A small-molecule ligand and the protein it binds are described below.
Small molecule (SMILES): CCc1[nH]c2nc(Sc3cccnc3)nc(OC)c2c1C=O

Binding-site contacts:
Ligand atom C3 contacts residue ASP59 of chain 1.A at 3.5 Å.
Ligand atom C5 contacts residue ASN32 of chain 1.A at 3.5 Å.
Ligand atom C21 contacts residue ASP59 of chain 1.A at 3.8 Å.
Ligand atom N13 contacts residue PRO65 of chain 1.A at 3.5 Å.
Ligand atom N2 contacts residue ASP59 of chain 1.A at 2.6 Å (salt-bridge).
Ligand atom O20 contacts residue ASN32 of chain 1.A at 3.2 Å (h-bond).
Ligand atom C11 contacts residue GLU36 of chain 1.A at 3.7 Å.
Ligand atom C22 contacts residue VAL57 of chain 1.A at 3.4 Å (hydrophobic).
Ligand atom C12 contacts residue PRO65 of chain 1.A at 3.7 Å (hydrophobic).
Ligand atom C3 contacts residue THR152 of chain 1.A at 3.8 Å.
Ligand atom C15 contacts residue ARG62 of chain 1.A at 3.5 Å.
Ligand atom C1 contacts residue ASP59 of chain 1.A at 3.6 Å.
Ligand atom C21 contacts residue ILE29 of chain 1.A at 3.5 Å (hydrophobic).
Ligand atom C12 contacts residue GLY63 of chain 1.A at 3.3 Å.
Ligand atom C22 contacts residue THR152 of chain 1.A at 3.6 Å.
Ligand atom C22 contacts residue VAL154 of chain 1.A at 3.7 Å (hydrophobic).
Ligand atom N2 contacts residue THR152 of chain 1.A at 3.6 Å.
Ligand atom C18 contacts residue HIS101 of chain 1.A at 3.4 Å.
Ligand atom C6 contacts residue MET64 of chain 1.A at 3.4 Å (hydrophobic).
Ligand atom C11 contacts residue GLY63 of chain 1.A at 4.0 Å.
Ligand atom C19 contacts residue ASN32 of chain 1.A at 3.3 Å.
Ligand atom O17 contacts residue HIS101 of chain 1.A at 4.0 Å.
Ligand atom C21 contacts residue VAL154 of chain 1.A at 4.0 Å (hydrophobic).
Ligand atom N9 contacts residue ASP59 of chain 1.A at 3.8 Å.
Ligand atom N9 contacts residue THR152 of chain 1.A at 3.5 Å (h-bond).
Ligand atom S10 contacts residue GLU36 of chain 1.A at 3.3 Å (salt-bridge).
Ligand atom C18 contacts residue GLY102 of chain 1.A at 3.9 Å.
Ligand atom C18 contacts residue ILE79 of chain 1.A at 3.8 Å (hydrophobic).
Ligand atom C16 contacts residue ARG62 of chain 1.A at 3.6 Å.
Ligand atom O17 contacts residue MET64 of chain 1.A at 3.7 Å.
Ligand atom S10 contacts residue GLY63 of chain 1.A at 3.7 Å.
Ligand atom C14 contacts residue PRO65 of chain 1.A at 4.0 Å (hydrophobic).
Ligand atom C12 contacts residue ARG62 of chain 1.A at 4.0 Å.
Ligand atom C11 contacts residue ARG62 of chain 1.A at 4.0 Å.
Ligand atom C14 contacts residue ARG62 of chain 1.A at 3.8 Å.
Ligand atom C1 contacts residue ASN32 of chain 1.A at 4.0 Å.
Ligand atom N7 contacts residue MET64 of chain 1.A at 3.6 Å.
Ligand atom C22 contacts residue ASP59 of chain 1.A at 3.4 Å.
Ligand atom C4 contacts residue MET64 of chain 1.A at 3.7 Å (hydrophobic).
Ligand atom C16 contacts residue GLU36 of chain 1.A at 3.5 Å.

Sequence of chain 1.A:
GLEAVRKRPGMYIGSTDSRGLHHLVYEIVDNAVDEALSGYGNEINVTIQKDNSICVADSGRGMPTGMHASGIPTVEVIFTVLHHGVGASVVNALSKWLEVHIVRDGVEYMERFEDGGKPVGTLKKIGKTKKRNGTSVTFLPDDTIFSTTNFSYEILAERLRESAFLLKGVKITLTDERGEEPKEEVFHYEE